A small-molecule ligand and the protein it binds are described below.
Small molecule (SMILES): CC(=O)N[C@H]1[C@H](O[C@H]2[C@H](O)[C@@H](NC(C)=O)CO[C@@H]2CO)O[C@H](CO)[C@@H](O)[C@@H]1O

Binding-site contacts:
Ligand atom O7 contacts residue ASN105 of chain 1.C at 3.3 Å (h-bond).
Ligand atom C1 contacts residue HIS144 of chain 1.C at 3.7 Å.
Ligand atom C5 contacts residue ASN105 of chain 1.C at 3.7 Å.
Ligand atom C6 contacts residue HIS144 of chain 1.C at 4.0 Å.
Ligand atom C8 contacts residue PRO103 of chain 1.C at 3.8 Å (hydrophobic).
Ligand atom C8 contacts residue TYR91 of chain 1.C at 4.2 Å (hydrophobic).
Ligand atom N2 contacts residue ASN105 of chain 1.C at 2.9 Å (h-bond).
Ligand atom C3 contacts residue ASN105 of chain 1.C at 3.8 Å.
Ligand atom C7 contacts residue ASN105 of chain 1.C at 3.3 Å.
Ligand atom C8 contacts residue ASN105 of chain 1.C at 4.1 Å.
Ligand atom C8 contacts residue LEU104 of chain 1.C at 4.0 Å (hydrophobic).
Ligand atom O5 contacts residue HIS144 of chain 1.C at 3.2 Å.
Ligand atom C1 contacts residue ASN105 of chain 1.C at 1.4 Å.
Ligand atom O5 contacts residue ASN105 of chain 1.C at 2.4 Å (h-bond).
Ligand atom C5 contacts residue HIS144 of chain 1.C at 3.8 Å.
Ligand atom C4 contacts residue ASN105 of chain 1.C at 4.2 Å.
Ligand atom C2 contacts residue ASN105 of chain 1.C at 2.5 Å.

Sequence of chain 1.C:
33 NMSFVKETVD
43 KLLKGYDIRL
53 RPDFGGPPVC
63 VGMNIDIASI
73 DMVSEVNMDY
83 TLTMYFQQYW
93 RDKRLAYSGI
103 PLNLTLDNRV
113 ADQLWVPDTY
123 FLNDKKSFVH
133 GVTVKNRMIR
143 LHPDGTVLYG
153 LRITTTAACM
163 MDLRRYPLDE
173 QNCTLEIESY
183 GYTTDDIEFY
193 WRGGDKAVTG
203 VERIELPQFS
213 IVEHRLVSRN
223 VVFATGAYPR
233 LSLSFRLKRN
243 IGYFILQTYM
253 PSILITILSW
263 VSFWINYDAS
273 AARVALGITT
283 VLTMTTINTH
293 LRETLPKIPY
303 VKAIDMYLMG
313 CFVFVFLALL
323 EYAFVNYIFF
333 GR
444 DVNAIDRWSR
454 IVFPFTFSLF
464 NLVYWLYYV